The protein below binds the small molecule below.
Small molecule (SMILES): CCOC(=O)Cc1nc(-c2ccc(S(=O)(=O)NCCC(C)C)cc2)cs1

Binding-site contacts:
Ligand atom C12 contacts residue PHE122 of chain 1.A at 3.7 Å (hydrophobic).
Ligand atom N1 contacts residue GLY118 of chain 1.A at 3.6 Å.
Ligand atom C10 contacts residue PHE122 of chain 1.A at 3.7 Å (hydrophobic).
Ligand atom C13 contacts residue TRP219 of chain 1.A at 3.6 Å (hydrophobic).
Ligand atom C15 contacts residue ASN188 of chain 1.A at 3.7 Å.
Ligand atom C11 contacts residue PHE122 of chain 1.A at 3.6 Å (hydrophobic).
Ligand atom O4 contacts residue ASN188 of chain 1.A at 3.3 Å.
Ligand atom C10 contacts residue THR161 of chain 1.A at 3.7 Å.
Ligand atom S1 contacts residue VAL164 of chain 1.A at 3.6 Å.
Ligand atom C7 contacts residue THR161 of chain 1.A at 3.5 Å.
Ligand atom C13 contacts residue ILE119 of chain 1.A at 3.7 Å (hydrophobic).
Ligand atom N2 contacts residue ASN188 of chain 1.A at 3.7 Å.
Ligand atom C8 contacts residue THR161 of chain 1.A at 3.8 Å.
Ligand atom C3 contacts residue MET114 of chain 1.A at 3.8 Å (hydrophobic).
Ligand atom C13 contacts residue GLY118 of chain 1.A at 3.8 Å.
Ligand atom C7 contacts residue TYR160 of chain 1.A at 3.5 Å (hydrophobic).
Ligand atom S1 contacts residue TYR160 of chain 1.A at 3.4 Å.
Ligand atom C18 contacts residue TRP157 of chain 1.A at 3.4 Å (hydrophobic).
Ligand atom O4 contacts residue ASN191 of chain 1.A at 3.3 Å (h-bond).
Ligand atom C9 contacts residue THR161 of chain 1.A at 3.1 Å.
Ligand atom N2 contacts residue PHE122 of chain 1.A at 3.6 Å.
Ligand atom C2 contacts residue TYR160 of chain 1.A at 3.7 Å (hydrophobic).
Ligand atom C18 contacts residue PHE126 of chain 1.A at 3.6 Å (hydrophobic).
Ligand atom C4 contacts residue MET114 of chain 1.A at 3.5 Å (hydrophobic).
Ligand atom O2 contacts residue LEU102 of chain 1.A at 3.6 Å.
Ligand atom S1 contacts residue TRP115 of chain 1.A at 3.6 Å.
Ligand atom C1 contacts residue MET114 of chain 1.A at 3.7 Å (hydrophobic).
Ligand atom C17 contacts residue LEU195 of chain 1.A at 3.6 Å (hydrophobic).
Ligand atom C14 contacts residue ASN188 of chain 1.A at 3.5 Å.
Ligand atom C18 contacts residue PHE122 of chain 1.A at 3.6 Å (hydrophobic).
Ligand atom S2 contacts residue ASN191 of chain 1.A at 3.7 Å.
Ligand atom S2 contacts residue ASN188 of chain 1.A at 3.7 Å.
Ligand atom O4 contacts residue TRP219 of chain 1.A at 3.3 Å.
Ligand atom O1 contacts residue MET114 of chain 1.A at 3.8 Å.
Ligand atom C11 contacts residue TRP219 of chain 1.A at 3.6 Å (hydrophobic).
Ligand atom C12 contacts residue TRP219 of chain 1.A at 3.4 Å (hydrophobic).
Ligand atom C5 contacts residue TRP115 of chain 1.A at 3.5 Å (hydrophobic).
Ligand atom C4 contacts residue TRP115 of chain 1.A at 3.6 Å (hydrophobic).
Ligand atom O3 contacts residue ASN191 of chain 1.A at 2.8 Å (h-bond).
Ligand atom C10 contacts residue ASN188 of chain 1.A at 3.2 Å.

Sequence of chain 1.A:
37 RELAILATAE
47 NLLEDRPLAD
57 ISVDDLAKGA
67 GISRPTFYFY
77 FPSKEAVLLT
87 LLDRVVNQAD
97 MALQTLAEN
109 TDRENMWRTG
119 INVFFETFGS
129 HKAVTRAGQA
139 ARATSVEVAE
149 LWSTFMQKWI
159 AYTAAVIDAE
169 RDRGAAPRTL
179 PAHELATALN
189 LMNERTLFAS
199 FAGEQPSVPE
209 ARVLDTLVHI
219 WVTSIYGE